Sequence of chain 22.F:
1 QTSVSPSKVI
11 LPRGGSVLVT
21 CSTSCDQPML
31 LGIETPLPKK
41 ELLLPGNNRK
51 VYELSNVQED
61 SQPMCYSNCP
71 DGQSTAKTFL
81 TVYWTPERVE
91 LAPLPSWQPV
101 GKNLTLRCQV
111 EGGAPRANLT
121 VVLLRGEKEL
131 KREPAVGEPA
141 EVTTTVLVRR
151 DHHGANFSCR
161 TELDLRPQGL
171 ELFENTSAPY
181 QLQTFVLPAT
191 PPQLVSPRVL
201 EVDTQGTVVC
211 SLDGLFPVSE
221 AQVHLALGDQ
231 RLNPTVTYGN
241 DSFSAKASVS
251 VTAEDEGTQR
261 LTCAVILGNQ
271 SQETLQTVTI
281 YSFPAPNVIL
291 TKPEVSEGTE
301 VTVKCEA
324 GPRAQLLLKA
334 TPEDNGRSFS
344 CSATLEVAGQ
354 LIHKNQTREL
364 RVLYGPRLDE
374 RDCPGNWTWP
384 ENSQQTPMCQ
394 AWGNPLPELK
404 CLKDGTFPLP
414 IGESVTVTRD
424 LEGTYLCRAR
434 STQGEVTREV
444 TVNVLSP

This small molecule binds to this protein.
Small molecule (SMILES): CC(=O)N[C@@H]1[C@@H](O)[C@H](O)[C@@H](CO)O[C@H]1O

Binding-site contacts:
Ligand atom O4 contacts residue TRP97 of chain 22.F at 3.8 Å.
Ligand atom N2 contacts residue ASN269 of chain 22.F at 2.8 Å (h-bond).
Ligand atom O7 contacts residue ASN269 of chain 22.F at 3.4 Å (h-bond).
Ligand atom C6 contacts residue ASN269 of chain 22.F at 4.3 Å.
Ligand atom O3 contacts residue TRP97 of chain 22.F at 2.5 Å (h-bond).
Ligand atom C2 contacts residue ASN269 of chain 22.F at 2.5 Å.
Ligand atom C2 contacts residue TRP97 of chain 22.F at 3.1 Å (hydrophobic).
Ligand atom C8 contacts residue TRP97 of chain 22.F at 4.0 Å (hydrophobic).
Ligand atom C3 contacts residue TRP97 of chain 22.F at 2.7 Å (hydrophobic).
Ligand atom N2 contacts residue TRP97 of chain 22.F at 2.4 Å (h-bond).
Ligand atom C7 contacts residue ASN269 of chain 22.F at 3.5 Å.
Ligand atom O7 contacts residue TRP97 of chain 22.F at 3.8 Å.
Ligand atom O3 contacts residue ASN269 of chain 22.F at 4.4 Å.
Ligand atom C3 contacts residue ASN269 of chain 22.F at 3.1 Å.
Ligand atom O3 contacts residue PRO95 of chain 22.F at 4.4 Å.
Ligand atom C5 contacts residue ASN269 of chain 22.F at 3.0 Å.
Ligand atom C7 contacts residue TRP97 of chain 22.F at 3.3 Å (hydrophobic).
Ligand atom C1 contacts residue ASN269 of chain 22.F at 1.4 Å.
Ligand atom C4 contacts residue ASN269 of chain 22.F at 3.7 Å.
Ligand atom C4 contacts residue TRP97 of chain 22.F at 4.2 Å (hydrophobic).
Ligand atom C1 contacts residue TRP97 of chain 22.F at 4.2 Å (hydrophobic).
Ligand atom O5 contacts residue ASN269 of chain 22.F at 2.4 Å (h-bond).
Ligand atom C8 contacts residue PRO99 of chain 22.F at 3.9 Å (hydrophobic).